This protein binds this small molecule.
Small molecule (SMILES): CC(=O)N[C@H]1[C@H](O[C@H]2[C@H](O[C@@H]3O[C@@H](C)[C@@H](O)[C@@H](O)[C@@H]3O)[C@@H](NC(C)=O)CO[C@@H]2CO)O[C@H](CO)[C@@H](O[C@@H]2O[C@H](CO)[C@@H](O)[C@H](O)[C@@H]2O[C@@H]2OC[C@@H](O)[C@H](O)[C@H]2O)[C@@H]1O

Sequence of chain 1.A:
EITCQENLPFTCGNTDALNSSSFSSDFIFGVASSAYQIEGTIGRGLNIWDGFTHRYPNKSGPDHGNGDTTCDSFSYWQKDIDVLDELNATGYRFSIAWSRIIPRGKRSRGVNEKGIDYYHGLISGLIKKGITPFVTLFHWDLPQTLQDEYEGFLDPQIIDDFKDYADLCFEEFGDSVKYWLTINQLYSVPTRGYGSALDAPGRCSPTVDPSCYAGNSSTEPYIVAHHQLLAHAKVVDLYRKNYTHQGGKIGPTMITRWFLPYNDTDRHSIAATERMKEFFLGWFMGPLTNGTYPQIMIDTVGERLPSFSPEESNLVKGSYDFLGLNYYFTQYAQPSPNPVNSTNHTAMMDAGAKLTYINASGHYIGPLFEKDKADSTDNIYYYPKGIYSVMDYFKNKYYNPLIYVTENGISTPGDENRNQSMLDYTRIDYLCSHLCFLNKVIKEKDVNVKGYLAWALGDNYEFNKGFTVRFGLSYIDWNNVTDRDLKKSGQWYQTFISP

Binding-site contacts:
Ligand atom C8 contacts residue ALA360 of chain 1.A at 3.6 Å (hydrophobic).
Ligand atom C8 contacts residue SER361 of chain 1.A at 3.9 Å.
Ligand atom O5 contacts residue ASN263 of chain 1.A at 2.4 Å (h-bond).
Ligand atom C7 contacts residue ALA360 of chain 1.A at 3.8 Å (hydrophobic).
Ligand atom O7 contacts residue ALA360 of chain 1.A at 3.6 Å.
Ligand atom O6 contacts residue ASP266 of chain 1.A at 4.2 Å.
Ligand atom C2 contacts residue ASN263 of chain 1.A at 2.5 Å.
Ligand atom C6 contacts residue ASP266 of chain 1.A at 4.3 Å.
Ligand atom C5 contacts residue THR265 of chain 1.A at 4.0 Å.
Ligand atom O5 contacts residue ASP266 of chain 1.A at 3.6 Å.
Ligand atom C7 contacts residue ASN263 of chain 1.A at 3.5 Å.
Ligand atom N2 contacts residue ASN263 of chain 1.A at 3.0 Å (h-bond).
Ligand atom C1 contacts residue ASP266 of chain 1.A at 4.4 Å.
Ligand atom C4 contacts residue ASN263 of chain 1.A at 4.2 Å.
Ligand atom C1 contacts residue ASN263 of chain 1.A at 1.6 Å.
Ligand atom C5 contacts residue ASN263 of chain 1.A at 3.7 Å.
Ligand atom O5 contacts residue THR265 of chain 1.A at 4.0 Å.
Ligand atom C3 contacts residue ASN263 of chain 1.A at 3.9 Å.
Ligand atom C6 contacts residue THR265 of chain 1.A at 4.1 Å.
Ligand atom O7 contacts residue ASN263 of chain 1.A at 3.7 Å.
Ligand atom C1 contacts residue THR265 of chain 1.A at 3.8 Å.